Binding-site contacts:
Ligand atom N2 contacts residue ASN45 of chain 1.B at 3.0 Å (h-bond).
Ligand atom O5 contacts residue GLN44 of chain 1.B at 3.8 Å.
Ligand atom O7 contacts residue TYR48 of chain 1.B at 4.2 Å.
Ligand atom O7 contacts residue ASN45 of chain 1.B at 3.2 Å (h-bond).
Ligand atom C1 contacts residue GLN44 of chain 1.B at 4.3 Å.
Ligand atom C8 contacts residue PRO53 of chain 1.B at 4.3 Å (hydrophobic).
Ligand atom C7 contacts residue TYR48 of chain 1.B at 4.4 Å (hydrophobic).
Ligand atom C8 contacts residue TYR48 of chain 1.B at 3.7 Å (hydrophobic).
Ligand atom C1 contacts residue ASN45 of chain 1.B at 1.4 Å.
Ligand atom C4 contacts residue ASN45 of chain 1.B at 4.2 Å.
Ligand atom O5 contacts residue GLN44 of chain 1.B at 4.0 Å.
Ligand atom C5 contacts residue ASN45 of chain 1.B at 3.6 Å.
Ligand atom C2 contacts residue GLN44 of chain 1.B at 3.2 Å.
Ligand atom O2 contacts residue GLN44 of chain 1.B at 3.6 Å.
Ligand atom C7 contacts residue ASN45 of chain 1.B at 3.3 Å.
Ligand atom C1 contacts residue GLN44 of chain 1.B at 3.3 Å.
Ligand atom C3 contacts residue ASN45 of chain 1.B at 3.8 Å.
Ligand atom O5 contacts residue ASN45 of chain 1.B at 2.3 Å (h-bond).
Ligand atom C2 contacts residue ASN45 of chain 1.B at 2.5 Å.

A protein and the small-molecule ligand that binds it are described below.
Small molecule (SMILES): CC(=O)N[C@H]1[C@H](O[C@H]2[C@H](O)[C@@H](NC(C)=O)CO[C@@H]2CO[C@@H]2O[C@@H](C)[C@@H](O)[C@@H](O)[C@@H]2O)O[C@H](CO)[C@@H](O)[C@@H]1O

Sequence of chain 1.B:
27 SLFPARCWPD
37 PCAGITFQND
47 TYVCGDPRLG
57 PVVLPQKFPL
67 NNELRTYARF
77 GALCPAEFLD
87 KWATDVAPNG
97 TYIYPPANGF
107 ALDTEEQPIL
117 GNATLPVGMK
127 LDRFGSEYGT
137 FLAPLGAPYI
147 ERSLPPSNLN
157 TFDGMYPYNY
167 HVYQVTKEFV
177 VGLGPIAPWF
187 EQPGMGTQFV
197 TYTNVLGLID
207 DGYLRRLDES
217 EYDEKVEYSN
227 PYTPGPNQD